Binding-site contacts:
Ligand atom C18 contacts residue MET108 of chain 1.A at 3.8 Å (hydrophobic).
Ligand atom C13 contacts residue LEU33 of chain 1.A at 3.8 Å (hydrophobic).
Ligand atom C20 contacts residue THR169 of chain 1.A at 3.7 Å.
Ligand atom C2 contacts residue THR105 of chain 1.A at 3.5 Å.
Ligand atom C1 contacts residue THR105 of chain 1.A at 3.5 Å.
Ligand atom N2 contacts residue MET108 of chain 1.A at 2.9 Å (h-bond).
Ligand atom O4 contacts residue GLY111 of chain 1.A at 3.5 Å (h-bond).
Ligand atom C14 contacts residue MET108 of chain 1.A at 3.3 Å (hydrophobic).
Ligand atom C1 contacts residue LEU103 of chain 1.A at 2.9 Å (hydrophobic).
Ligand atom C4 contacts residue VAL41 of chain 1.A at 3.7 Å (hydrophobic).
Ligand atom C13 contacts residue GLY111 of chain 1.A at 3.4 Å.
Ligand atom C1 contacts residue ALA58 of chain 1.A at 3.6 Å (hydrophobic).
Ligand atom O3 contacts residue MET108 of chain 1.A at 3.7 Å.
Ligand atom C19 contacts residue MET108 of chain 1.A at 3.7 Å (hydrophobic).
Ligand atom C6 contacts residue LEU159 of chain 1.A at 3.6 Å (hydrophobic).
Ligand atom N2 contacts residue GLN106 of chain 1.A at 3.8 Å.
Ligand atom C14 contacts residue PRO109 of chain 1.A at 3.7 Å (hydrophobic).
Ligand atom N3 contacts residue ALA58 of chain 1.A at 3.5 Å.
Ligand atom C16 contacts residue PHE110 of chain 1.A at 3.8 Å (hydrophobic).
Ligand atom C15 contacts residue PRO109 of chain 1.A at 3.4 Å (hydrophobic).
Ligand atom O4 contacts residue PHE110 of chain 1.A at 3.5 Å.
Ligand atom C9 contacts residue LEU33 of chain 1.A at 3.7 Å (hydrophobic).
Ligand atom O4 contacts residue PRO109 of chain 1.A at 3.1 Å (h-bond).
Ligand atom C17 contacts residue MET108 of chain 1.A at 3.1 Å (hydrophobic).
Ligand atom N1 contacts residue VAL41 of chain 1.A at 3.8 Å.
Ligand atom C21 contacts residue LYS60 of chain 1.A at 3.6 Å.
Ligand atom C21 contacts residue THR169 of chain 1.A at 3.8 Å.
Ligand atom C21 contacts residue ASP170 of chain 1.A at 3.2 Å.
Ligand atom N2 contacts residue LEU107 of chain 1.A at 3.6 Å.
Ligand atom C19 contacts residue LEU159 of chain 1.A at 3.6 Å (hydrophobic).
Ligand atom O3 contacts residue GLY111 of chain 1.A at 3.3 Å.
Ligand atom C2 contacts residue LYS60 of chain 1.A at 3.5 Å.
Ligand atom C1 contacts residue LYS60 of chain 1.A at 3.5 Å.
Ligand atom C20 contacts residue ASP170 of chain 1.A at 3.7 Å.
Ligand atom N3 contacts residue LEU159 of chain 1.A at 3.3 Å.
Ligand atom C19 contacts residue GLN106 of chain 1.A at 3.2 Å.
Ligand atom C12 contacts residue CYS112 of chain 1.A at 3.5 Å (hydrophobic).
Ligand atom C19 contacts residue ALA58 of chain 1.A at 3.3 Å (hydrophobic).
Ligand atom C13 contacts residue MET108 of chain 1.A at 3.8 Å (hydrophobic).
Ligand atom C11 contacts residue CYS112 of chain 1.A at 3.7 Å (hydrophobic).

Sequence of chain 1.A:
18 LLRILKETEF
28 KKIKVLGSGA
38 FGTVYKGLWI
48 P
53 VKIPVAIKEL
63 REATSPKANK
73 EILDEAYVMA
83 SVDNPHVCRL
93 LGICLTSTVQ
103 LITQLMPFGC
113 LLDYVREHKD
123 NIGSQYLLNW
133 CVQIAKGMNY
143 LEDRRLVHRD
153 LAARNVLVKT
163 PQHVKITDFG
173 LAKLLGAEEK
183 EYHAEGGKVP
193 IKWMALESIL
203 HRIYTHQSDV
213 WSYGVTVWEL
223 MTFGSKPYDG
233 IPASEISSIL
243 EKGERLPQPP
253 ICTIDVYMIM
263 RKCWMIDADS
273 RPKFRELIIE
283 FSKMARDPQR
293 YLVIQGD

A small-molecule ligand and the protein it binds are described below.
Small molecule (SMILES): C#Cc1cccc(Nc2ncnc3cc(OCCOC)c(OCCOC)cc23)c1